Binding-site contacts:
Ligand atom C1 contacts residue GLU132 of chain 1.C at 3.7 Å.
Ligand atom O10 contacts residue PHE173 of chain 1.C at 3.2 Å.
Ligand atom O12 contacts residue ARG87 of chain 1.C at 4.2 Å.
Ligand atom P7 contacts residue TYR93 of chain 1.C at 4.3 Å.
Ligand atom O13 contacts residue ARG87 of chain 1.C at 3.0 Å (salt-bridge).
Ligand atom C6 contacts residue PHE173 of chain 1.C at 4.2 Å (hydrophobic).
Ligand atom C6 contacts residue FE1 of chain 1.H at 3.3 Å.
Ligand atom O14 contacts residue LYS21 of chain 1.B at 2.9 Å (salt-bridge).
Ligand atom O13 contacts residue TYR95 of chain 1.C at 3.7 Å.
Ligand atom O14 contacts residue HIS128 of chain 1.C at 3.7 Å.
Ligand atom C2 contacts residue GLU132 of chain 1.C at 3.2 Å.
Ligand atom O12 contacts residue TYR95 of chain 1.C at 2.6 Å (h-bond).
Ligand atom C2 contacts residue FE1 of chain 1.H at 2.6 Å.
Ligand atom C2 contacts residue HIS171 of chain 1.C at 3.9 Å.
Ligand atom O12 contacts residue LYS21 of chain 1.B at 2.7 Å (salt-bridge).
Ligand atom C2 contacts residue PHE173 of chain 1.C at 4.4 Å (hydrophobic).
Ligand atom O13 contacts residue ASN125 of chain 1.C at 3.1 Å (h-bond).
Ligand atom O10 contacts residue FE1 of chain 1.H at 3.0 Å.
Ligand atom O14 contacts residue ASN125 of chain 1.C at 2.9 Å (h-bond).
Ligand atom C6 contacts residue HIS171 of chain 1.C at 3.9 Å.
Ligand atom C6 contacts residue TYR93 of chain 1.C at 4.4 Å (hydrophobic).
Ligand atom P7 contacts residue FE1 of chain 1.H at 3.4 Å.
Ligand atom C1 contacts residue LEU112 of chain 1.C at 3.6 Å (hydrophobic).
Ligand atom C6 contacts residue ASN125 of chain 1.C at 4.0 Å.
Ligand atom O10 contacts residue HIS171 of chain 1.C at 3.4 Å (h-bond).
Ligand atom O14 contacts residue FE1 of chain 1.H at 2.5 Å.
Ligand atom P7 contacts residue ASN125 of chain 1.C at 3.4 Å.
Ligand atom P7 contacts residue LYS21 of chain 1.B at 3.4 Å.
Ligand atom O13 contacts residue TYR93 of chain 1.C at 3.7 Å.
Ligand atom C1 contacts residue ALA186 of chain 1.C at 4.0 Å (hydrophobic).
Ligand atom C1 contacts residue FE1 of chain 1.H at 3.7 Å.
Ligand atom O10 contacts residue ALA186 of chain 1.C at 4.2 Å.
Ligand atom P7 contacts residue ARG87 of chain 1.C at 4.2 Å.
Ligand atom O10 contacts residue VAL134 of chain 1.C at 4.3 Å.
Ligand atom O12 contacts residue FE1 of chain 1.H at 4.3 Å.
Ligand atom O13 contacts residue LYS21 of chain 1.B at 4.4 Å.
Ligand atom O10 contacts residue GLU132 of chain 1.C at 2.5 Å (salt-bridge).
Ligand atom O12 contacts residue TYR93 of chain 1.C at 4.3 Å.
Ligand atom O14 contacts residue HIS171 of chain 1.C at 4.2 Å.
Ligand atom P7 contacts residue TYR95 of chain 1.C at 3.8 Å.

Sequence of chain 1.B:
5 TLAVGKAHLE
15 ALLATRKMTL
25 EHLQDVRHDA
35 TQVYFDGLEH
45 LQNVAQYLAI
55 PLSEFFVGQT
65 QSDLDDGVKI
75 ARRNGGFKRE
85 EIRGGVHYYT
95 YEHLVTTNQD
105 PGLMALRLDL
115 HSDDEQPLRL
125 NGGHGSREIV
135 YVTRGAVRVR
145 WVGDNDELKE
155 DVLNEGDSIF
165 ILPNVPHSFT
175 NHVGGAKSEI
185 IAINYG

A protein and the small-molecule ligand that binds it are described below.
Small molecule (SMILES): C[C@@H](O)CP(=O)(O)O

Sequence of chain 1.C:
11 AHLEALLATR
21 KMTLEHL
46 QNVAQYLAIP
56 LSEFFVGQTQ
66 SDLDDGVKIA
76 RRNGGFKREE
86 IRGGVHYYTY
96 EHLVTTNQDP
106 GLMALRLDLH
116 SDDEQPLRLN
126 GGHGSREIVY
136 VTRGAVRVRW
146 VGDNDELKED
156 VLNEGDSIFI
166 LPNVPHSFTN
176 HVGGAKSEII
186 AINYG